A protein and the small-molecule ligand that binds it are described below.
Small molecule (SMILES): CC(=O)N[C@H]1[C@H](O[C@H]2[C@H](O)[C@@H](NC(C)=O)CO[C@@H]2CO)O[C@H](CO)[C@@H](O)[C@@H]1O

Sequence of chain 1.B:
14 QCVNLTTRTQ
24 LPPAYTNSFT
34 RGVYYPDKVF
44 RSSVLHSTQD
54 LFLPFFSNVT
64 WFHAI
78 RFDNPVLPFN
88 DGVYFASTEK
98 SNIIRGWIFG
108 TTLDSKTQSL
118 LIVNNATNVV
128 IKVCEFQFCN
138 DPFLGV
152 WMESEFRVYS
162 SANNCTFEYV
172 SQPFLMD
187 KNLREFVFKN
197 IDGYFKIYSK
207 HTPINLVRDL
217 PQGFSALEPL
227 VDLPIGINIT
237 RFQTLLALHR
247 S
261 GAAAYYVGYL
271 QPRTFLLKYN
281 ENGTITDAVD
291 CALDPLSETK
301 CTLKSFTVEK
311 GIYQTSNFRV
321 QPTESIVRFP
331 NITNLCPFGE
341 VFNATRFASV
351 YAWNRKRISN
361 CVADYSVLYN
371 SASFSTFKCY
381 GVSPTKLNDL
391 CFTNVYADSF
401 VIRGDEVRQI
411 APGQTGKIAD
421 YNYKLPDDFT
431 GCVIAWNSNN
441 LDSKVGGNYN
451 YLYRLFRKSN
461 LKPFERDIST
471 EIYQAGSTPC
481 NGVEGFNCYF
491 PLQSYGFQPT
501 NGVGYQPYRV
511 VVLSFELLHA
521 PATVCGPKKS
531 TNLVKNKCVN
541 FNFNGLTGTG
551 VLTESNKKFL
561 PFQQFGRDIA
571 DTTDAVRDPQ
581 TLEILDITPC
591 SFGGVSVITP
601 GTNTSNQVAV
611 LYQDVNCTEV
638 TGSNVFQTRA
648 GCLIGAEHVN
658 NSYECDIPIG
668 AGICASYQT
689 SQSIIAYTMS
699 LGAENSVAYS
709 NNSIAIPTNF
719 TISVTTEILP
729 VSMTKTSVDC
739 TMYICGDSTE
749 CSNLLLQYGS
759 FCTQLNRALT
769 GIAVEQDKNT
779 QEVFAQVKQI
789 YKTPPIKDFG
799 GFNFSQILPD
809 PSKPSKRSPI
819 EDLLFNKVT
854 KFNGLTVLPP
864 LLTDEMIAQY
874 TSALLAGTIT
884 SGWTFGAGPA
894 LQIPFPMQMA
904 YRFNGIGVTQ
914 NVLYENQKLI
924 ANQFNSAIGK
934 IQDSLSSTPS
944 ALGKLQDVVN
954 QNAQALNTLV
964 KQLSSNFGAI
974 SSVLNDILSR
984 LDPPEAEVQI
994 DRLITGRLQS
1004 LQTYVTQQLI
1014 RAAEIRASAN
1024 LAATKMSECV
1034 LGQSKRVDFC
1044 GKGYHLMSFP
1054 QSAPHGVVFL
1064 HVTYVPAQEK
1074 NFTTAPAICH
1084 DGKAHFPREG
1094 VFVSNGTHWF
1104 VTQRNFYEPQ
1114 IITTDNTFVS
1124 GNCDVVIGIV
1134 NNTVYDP

Binding-site contacts:
Ligand atom C7 contacts residue ASN280 of chain 1.B at 4.5 Å.
Ligand atom O5 contacts residue GLU281 of chain 1.B at 4.4 Å.
Ligand atom C3 contacts residue ASN282 of chain 1.B at 3.8 Å.
Ligand atom C4 contacts residue ASN282 of chain 1.B at 4.2 Å.
Ligand atom C5 contacts residue ASN282 of chain 1.B at 3.6 Å.
Ligand atom C1 contacts residue GLU281 of chain 1.B at 4.1 Å.
Ligand atom C1 contacts residue ASN282 of chain 1.B at 1.4 Å.
Ligand atom N2 contacts residue ASN282 of chain 1.B at 3.0 Å (h-bond).
Ligand atom O7 contacts residue ASN282 of chain 1.B at 3.3 Å (h-bond).
Ligand atom C7 contacts residue ASN282 of chain 1.B at 3.4 Å.
Ligand atom C8 contacts residue ASN280 of chain 1.B at 3.6 Å.
Ligand atom C2 contacts residue ASN282 of chain 1.B at 2.5 Å.
Ligand atom C8 contacts residue ASN282 of chain 1.B at 3.8 Å.
Ligand atom O5 contacts residue ASN282 of chain 1.B at 2.4 Å (h-bond).